Sequence of chain 1.C:
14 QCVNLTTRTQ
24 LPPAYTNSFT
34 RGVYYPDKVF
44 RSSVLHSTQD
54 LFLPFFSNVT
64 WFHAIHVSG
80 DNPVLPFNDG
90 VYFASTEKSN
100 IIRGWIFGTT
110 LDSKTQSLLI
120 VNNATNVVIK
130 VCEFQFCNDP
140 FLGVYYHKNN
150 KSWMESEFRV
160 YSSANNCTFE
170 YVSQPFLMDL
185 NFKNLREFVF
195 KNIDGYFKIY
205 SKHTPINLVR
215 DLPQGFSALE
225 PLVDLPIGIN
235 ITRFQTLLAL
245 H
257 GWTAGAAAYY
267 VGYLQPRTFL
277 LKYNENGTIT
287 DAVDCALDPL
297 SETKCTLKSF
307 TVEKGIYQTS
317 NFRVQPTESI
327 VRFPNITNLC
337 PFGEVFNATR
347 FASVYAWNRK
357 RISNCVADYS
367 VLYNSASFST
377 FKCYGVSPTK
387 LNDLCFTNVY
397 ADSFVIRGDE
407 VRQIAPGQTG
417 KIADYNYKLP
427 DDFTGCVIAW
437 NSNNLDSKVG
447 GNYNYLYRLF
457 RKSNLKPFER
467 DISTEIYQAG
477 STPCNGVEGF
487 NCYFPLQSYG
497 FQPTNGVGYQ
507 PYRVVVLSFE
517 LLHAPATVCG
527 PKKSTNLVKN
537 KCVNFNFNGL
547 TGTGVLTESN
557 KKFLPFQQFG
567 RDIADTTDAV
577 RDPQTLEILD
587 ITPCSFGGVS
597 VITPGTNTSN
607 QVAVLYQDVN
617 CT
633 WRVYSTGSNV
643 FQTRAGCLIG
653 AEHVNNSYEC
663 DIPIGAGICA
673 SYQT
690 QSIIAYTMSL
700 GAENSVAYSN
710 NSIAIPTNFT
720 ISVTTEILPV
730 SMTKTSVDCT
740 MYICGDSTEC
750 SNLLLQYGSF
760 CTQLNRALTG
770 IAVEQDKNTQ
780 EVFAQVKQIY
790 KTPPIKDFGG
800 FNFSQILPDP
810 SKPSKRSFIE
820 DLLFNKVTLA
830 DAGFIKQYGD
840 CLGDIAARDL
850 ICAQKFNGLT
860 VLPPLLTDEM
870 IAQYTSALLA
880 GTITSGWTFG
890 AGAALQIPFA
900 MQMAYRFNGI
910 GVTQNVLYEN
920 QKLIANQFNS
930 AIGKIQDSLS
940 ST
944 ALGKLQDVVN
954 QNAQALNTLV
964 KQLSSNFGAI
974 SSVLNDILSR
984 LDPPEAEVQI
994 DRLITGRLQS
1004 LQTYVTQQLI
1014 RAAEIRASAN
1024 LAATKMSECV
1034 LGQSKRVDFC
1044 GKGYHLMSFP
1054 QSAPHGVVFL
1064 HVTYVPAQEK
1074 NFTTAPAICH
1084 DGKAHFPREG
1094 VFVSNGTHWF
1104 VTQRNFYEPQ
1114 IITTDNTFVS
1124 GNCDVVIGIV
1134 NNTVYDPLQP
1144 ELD

Sequence of chain 1.A:
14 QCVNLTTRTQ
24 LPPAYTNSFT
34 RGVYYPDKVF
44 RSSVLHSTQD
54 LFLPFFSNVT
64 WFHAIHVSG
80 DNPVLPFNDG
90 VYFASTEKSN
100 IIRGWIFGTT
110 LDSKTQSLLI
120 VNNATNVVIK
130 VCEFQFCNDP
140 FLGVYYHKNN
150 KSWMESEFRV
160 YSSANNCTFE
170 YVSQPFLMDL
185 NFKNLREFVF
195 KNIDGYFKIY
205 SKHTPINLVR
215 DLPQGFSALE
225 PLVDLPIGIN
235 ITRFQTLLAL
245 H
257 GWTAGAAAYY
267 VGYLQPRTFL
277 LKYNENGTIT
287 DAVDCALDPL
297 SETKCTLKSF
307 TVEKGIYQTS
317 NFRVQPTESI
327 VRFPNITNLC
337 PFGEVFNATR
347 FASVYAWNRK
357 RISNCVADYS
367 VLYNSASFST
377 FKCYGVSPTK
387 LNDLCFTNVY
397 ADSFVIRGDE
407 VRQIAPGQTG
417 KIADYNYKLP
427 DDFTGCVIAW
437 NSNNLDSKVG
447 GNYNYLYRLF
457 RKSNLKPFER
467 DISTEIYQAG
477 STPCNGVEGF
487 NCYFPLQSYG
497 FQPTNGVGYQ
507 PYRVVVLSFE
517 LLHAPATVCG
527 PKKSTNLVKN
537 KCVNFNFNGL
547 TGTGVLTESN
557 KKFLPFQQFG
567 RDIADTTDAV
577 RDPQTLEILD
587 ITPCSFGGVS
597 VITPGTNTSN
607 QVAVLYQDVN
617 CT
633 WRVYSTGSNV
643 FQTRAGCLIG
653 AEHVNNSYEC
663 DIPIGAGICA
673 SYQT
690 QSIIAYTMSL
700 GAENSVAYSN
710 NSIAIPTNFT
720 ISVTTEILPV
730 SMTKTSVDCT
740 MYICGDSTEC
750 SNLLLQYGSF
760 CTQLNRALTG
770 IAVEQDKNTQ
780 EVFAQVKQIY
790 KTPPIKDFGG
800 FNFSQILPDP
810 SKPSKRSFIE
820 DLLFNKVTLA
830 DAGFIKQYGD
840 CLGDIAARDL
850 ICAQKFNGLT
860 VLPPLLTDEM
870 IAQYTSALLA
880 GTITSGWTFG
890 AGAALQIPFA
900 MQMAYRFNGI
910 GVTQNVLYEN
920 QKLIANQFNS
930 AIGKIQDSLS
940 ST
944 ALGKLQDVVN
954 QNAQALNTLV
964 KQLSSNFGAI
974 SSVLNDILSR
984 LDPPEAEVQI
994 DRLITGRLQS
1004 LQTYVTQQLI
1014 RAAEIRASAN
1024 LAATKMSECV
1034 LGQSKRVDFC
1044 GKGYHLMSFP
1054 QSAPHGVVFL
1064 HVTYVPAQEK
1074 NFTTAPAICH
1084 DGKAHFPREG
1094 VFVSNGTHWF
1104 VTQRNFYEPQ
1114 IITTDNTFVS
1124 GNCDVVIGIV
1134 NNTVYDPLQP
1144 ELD

A small-molecule ligand and the protein it binds are described below.
Small molecule (SMILES): CC(=O)N[C@H]1[C@H](O[C@H]2[C@H](O)[C@@H](NC(C)=O)CO[C@@H]2CO)O[C@H](CO)[C@@H](O)[C@@H]1O

Binding-site contacts:
Ligand atom C4 contacts residue ASN282 of chain 1.A at 4.4 Å.
Ligand atom N2 contacts residue ASN282 of chain 1.A at 3.2 Å (h-bond).
Ligand atom O5 contacts residue GLU281 of chain 1.A at 4.4 Å.
Ligand atom C3 contacts residue ASN282 of chain 1.A at 4.0 Å.
Ligand atom C5 contacts residue ASN282 of chain 1.A at 3.6 Å.
Ligand atom C2 contacts residue ASN282 of chain 1.A at 2.8 Å.
Ligand atom C8 contacts residue ASN282 of chain 1.A at 3.7 Å.
Ligand atom C7 contacts residue ASN282 of chain 1.A at 3.7 Å.
Ligand atom O5 contacts residue ASN282 of chain 1.A at 2.5 Å (h-bond).
Ligand atom O6 contacts residue ASN280 of chain 1.A at 4.1 Å.
Ligand atom C1 contacts residue ASN282 of chain 1.A at 1.5 Å.
Ligand atom O7 contacts residue LYS558 of chain 1.C at 4.2 Å.